Sequence of chain 1.B:
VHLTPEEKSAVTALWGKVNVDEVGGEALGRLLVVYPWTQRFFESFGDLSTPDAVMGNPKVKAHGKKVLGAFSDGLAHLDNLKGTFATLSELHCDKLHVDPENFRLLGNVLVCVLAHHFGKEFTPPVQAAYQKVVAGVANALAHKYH

Sequence of chain 1.D:
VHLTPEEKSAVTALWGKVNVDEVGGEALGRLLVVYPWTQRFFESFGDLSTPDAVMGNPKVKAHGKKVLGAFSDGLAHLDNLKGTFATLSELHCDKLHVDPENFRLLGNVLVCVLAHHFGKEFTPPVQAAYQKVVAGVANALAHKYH

This small molecule binds to this protein.
Small molecule (SMILES): O=CC=CC=O

Binding-site contacts:
Ligand atom C5 contacts residue LYS82 of chain 1.B at 3.5 Å.
Ligand atom C7 contacts residue ASN139 of chain 1.D at 4.1 Å.
Ligand atom O3 contacts residue LYS82 of chain 1.B at 2.1 Å (salt-bridge).
Ligand atom C5 contacts residue LYS82 of chain 1.D at 2.2 Å.
Ligand atom O8 contacts residue ASN139 of chain 1.D at 4.2 Å.
Ligand atom C1 contacts residue LYS82 of chain 1.B at 2.3 Å.
Ligand atom C7 contacts residue LYS82 of chain 1.D at 1.3 Å.
Ligand atom O8 contacts residue LYS82 of chain 1.D at 2.2 Å (salt-bridge).
Ligand atom C2 contacts residue LYS82 of chain 1.B at 1.3 Å.
Ligand atom C1 contacts residue LYS82 of chain 1.D at 3.5 Å.